Sequence of chain 1.D:
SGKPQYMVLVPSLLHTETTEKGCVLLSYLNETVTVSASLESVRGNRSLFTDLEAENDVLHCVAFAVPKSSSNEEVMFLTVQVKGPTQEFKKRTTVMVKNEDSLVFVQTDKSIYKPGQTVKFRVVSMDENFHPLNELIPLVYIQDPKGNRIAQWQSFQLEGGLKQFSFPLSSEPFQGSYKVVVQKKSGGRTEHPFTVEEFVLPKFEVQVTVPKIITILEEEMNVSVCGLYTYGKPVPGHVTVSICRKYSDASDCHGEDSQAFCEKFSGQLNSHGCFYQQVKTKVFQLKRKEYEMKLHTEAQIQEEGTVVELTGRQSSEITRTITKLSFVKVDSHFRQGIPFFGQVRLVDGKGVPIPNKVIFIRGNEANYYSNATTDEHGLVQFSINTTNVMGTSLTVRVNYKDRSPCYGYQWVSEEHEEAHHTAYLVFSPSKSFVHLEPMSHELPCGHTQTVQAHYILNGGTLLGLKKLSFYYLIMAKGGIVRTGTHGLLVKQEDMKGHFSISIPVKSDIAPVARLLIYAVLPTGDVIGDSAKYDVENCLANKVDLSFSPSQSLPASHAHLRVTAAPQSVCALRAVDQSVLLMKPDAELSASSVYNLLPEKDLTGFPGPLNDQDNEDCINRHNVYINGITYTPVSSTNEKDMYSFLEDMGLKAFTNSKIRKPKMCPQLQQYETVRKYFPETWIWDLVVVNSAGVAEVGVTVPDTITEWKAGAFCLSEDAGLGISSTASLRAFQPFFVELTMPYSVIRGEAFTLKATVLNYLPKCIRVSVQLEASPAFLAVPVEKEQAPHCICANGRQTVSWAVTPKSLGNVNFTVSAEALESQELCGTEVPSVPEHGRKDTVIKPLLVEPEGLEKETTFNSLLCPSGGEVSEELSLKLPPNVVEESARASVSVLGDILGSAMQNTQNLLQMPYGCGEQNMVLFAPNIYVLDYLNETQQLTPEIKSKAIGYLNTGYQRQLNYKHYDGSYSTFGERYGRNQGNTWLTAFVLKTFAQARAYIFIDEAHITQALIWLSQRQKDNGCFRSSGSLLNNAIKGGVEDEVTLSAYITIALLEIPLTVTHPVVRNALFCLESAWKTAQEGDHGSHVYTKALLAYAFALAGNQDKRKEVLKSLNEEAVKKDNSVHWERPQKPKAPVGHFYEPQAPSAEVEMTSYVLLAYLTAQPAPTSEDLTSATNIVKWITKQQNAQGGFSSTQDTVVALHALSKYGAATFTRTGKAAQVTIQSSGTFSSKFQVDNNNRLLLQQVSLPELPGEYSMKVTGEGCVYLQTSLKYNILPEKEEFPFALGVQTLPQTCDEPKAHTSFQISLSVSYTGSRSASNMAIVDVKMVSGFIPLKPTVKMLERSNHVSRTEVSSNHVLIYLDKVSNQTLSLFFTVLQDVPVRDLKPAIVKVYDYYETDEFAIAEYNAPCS

Binding-site contacts:
Ligand atom C2 contacts residue ASN991 of chain 1.D at 2.1 Å.
Ligand atom O3 contacts residue ASN991 of chain 1.D at 4.5 Å.
Ligand atom O5 contacts residue GLU992 of chain 1.D at 4.2 Å.
Ligand atom C5 contacts residue ASN991 of chain 1.D at 3.2 Å.
Ligand atom O6 contacts residue GLY1265 of chain 1.D at 3.1 Å (h-bond).
Ligand atom O6 contacts residue ASN991 of chain 1.D at 4.4 Å.
Ligand atom C1 contacts residue ASN991 of chain 1.D at 1.0 Å.
Ligand atom C8 contacts residue ASN991 of chain 1.D at 3.8 Å.
Ligand atom O6 contacts residue ALA1266 of chain 1.D at 3.5 Å.
Ligand atom C6 contacts residue GLY1265 of chain 1.D at 3.2 Å.
Ligand atom O6 contacts residue GLU992 of chain 1.D at 2.5 Å (salt-bridge).
Ligand atom C4 contacts residue ASN991 of chain 1.D at 3.7 Å.
Ligand atom O5 contacts residue ASN991 of chain 1.D at 1.9 Å (h-bond).
Ligand atom C3 contacts residue ASN991 of chain 1.D at 3.4 Å.
Ligand atom C6 contacts residue ASN991 of chain 1.D at 4.3 Å.
Ligand atom C6 contacts residue ALA1266 of chain 1.D at 4.3 Å (hydrophobic).
Ligand atom C7 contacts residue ASN991 of chain 1.D at 3.7 Å.
Ligand atom N2 contacts residue ASN991 of chain 1.D at 2.8 Å (h-bond).
Ligand atom C6 contacts residue GLU992 of chain 1.D at 3.7 Å.

The small molecule below binds the protein below.
Small molecule (SMILES): CC(=O)N[C@@H]1[C@@H](O)[C@H](O)[C@@H](CO)O[C@H]1O